Binding-site contacts:
Ligand atom C1 contacts residue ZN1 of chain 1.H at 3.3 Å.
Ligand atom C3 contacts residue ASP81 of chain 1.A at 3.9 Å.
Ligand atom O3 contacts residue ZN1 of chain 1.H at 4.0 Å.
Ligand atom C3 contacts residue VAL25 of chain 1.A at 4.3 Å (hydrophobic).
Ligand atom S contacts residue HIS139 of chain 1.A at 3.3 Å (h-bond).
Ligand atom O3 contacts residue HIS197 of chain 1.A at 3.1 Å.
Ligand atom S contacts residue HIS79 of chain 1.A at 3.9 Å.
Ligand atom C3 contacts residue VAL31 of chain 1.A at 4.4 Å (hydrophobic).
Ligand atom C1 contacts residue ZN1 of chain 1.G at 3.3 Å.
Ligand atom C7 contacts residue VAL31 of chain 1.A at 4.4 Å (hydrophobic).
Ligand atom S contacts residue HIS197 of chain 1.A at 3.5 Å (h-bond).
Ligand atom C1 contacts residue HIS197 of chain 1.A at 4.3 Å.
Ligand atom C1 contacts residue HIS79 of chain 1.A at 4.0 Å.
Ligand atom O2 contacts residue ASN167 of chain 1.A at 3.5 Å (h-bond).
Ligand atom C9 contacts residue HIS139 of chain 1.A at 4.1 Å.
Ligand atom S contacts residue ZN1 of chain 1.H at 2.2 Å.
Ligand atom C7 contacts residue HIS197 of chain 1.A at 4.4 Å.
Ligand atom C3 contacts residue PHE51 of chain 1.A at 4.0 Å (hydrophobic).
Ligand atom S contacts residue HIS77 of chain 1.A at 3.9 Å.
Ligand atom C9 contacts residue HIS197 of chain 1.A at 3.8 Å.
Ligand atom O1 contacts residue VAL25 of chain 1.A at 3.8 Å.
Ligand atom C6 contacts residue TRP28 of chain 1.A at 3.4 Å (hydrophobic).
Ligand atom O3 contacts residue LYS161 of chain 1.A at 2.3 Å (salt-bridge).
Ligand atom C5 contacts residue ASN167 of chain 1.A at 4.3 Å.
Ligand atom S contacts residue ASP81 of chain 1.A at 3.6 Å (salt-bridge).
Ligand atom O3 contacts residue HIS139 of chain 1.A at 3.9 Å.
Ligand atom C1 contacts residue ASP81 of chain 1.A at 3.7 Å.
Ligand atom C5 contacts residue TRP28 of chain 1.A at 3.6 Å (hydrophobic).
Ligand atom O2 contacts residue HIS139 of chain 1.A at 3.5 Å.
Ligand atom S contacts residue CYS158 of chain 1.A at 4.0 Å.
Ligand atom C2 contacts residue HIS197 of chain 1.A at 3.9 Å.
Ligand atom C9 contacts residue ZN1 of chain 1.H at 4.3 Å.
Ligand atom C2 contacts residue ZN1 of chain 1.H at 3.5 Å.
Ligand atom C2 contacts residue ASP81 of chain 1.A at 3.8 Å.
Ligand atom O2 contacts residue LYS161 of chain 1.A at 3.7 Å.
Ligand atom C3 contacts residue ZN1 of chain 1.H at 4.4 Å.
Ligand atom C8 contacts residue HIS197 of chain 1.A at 3.8 Å.
Ligand atom O2 contacts residue GLY166 of chain 1.A at 4.4 Å.
Ligand atom C9 contacts residue LYS161 of chain 1.A at 3.4 Å.
Ligand atom S contacts residue ZN1 of chain 1.G at 2.2 Å.

A small-molecule ligand and the protein it binds are described below.
Small molecule (SMILES): C[C@H](CS)C(=O)N1CCC[C@H]1C(=O)O

Sequence of chain 1.A:
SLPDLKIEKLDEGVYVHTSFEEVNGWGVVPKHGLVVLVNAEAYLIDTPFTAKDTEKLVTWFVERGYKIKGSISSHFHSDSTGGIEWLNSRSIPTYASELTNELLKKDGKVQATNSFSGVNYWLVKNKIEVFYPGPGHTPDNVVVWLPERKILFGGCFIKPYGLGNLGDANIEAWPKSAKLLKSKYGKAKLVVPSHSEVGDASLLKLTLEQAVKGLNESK